Sequence of chain 1.G:
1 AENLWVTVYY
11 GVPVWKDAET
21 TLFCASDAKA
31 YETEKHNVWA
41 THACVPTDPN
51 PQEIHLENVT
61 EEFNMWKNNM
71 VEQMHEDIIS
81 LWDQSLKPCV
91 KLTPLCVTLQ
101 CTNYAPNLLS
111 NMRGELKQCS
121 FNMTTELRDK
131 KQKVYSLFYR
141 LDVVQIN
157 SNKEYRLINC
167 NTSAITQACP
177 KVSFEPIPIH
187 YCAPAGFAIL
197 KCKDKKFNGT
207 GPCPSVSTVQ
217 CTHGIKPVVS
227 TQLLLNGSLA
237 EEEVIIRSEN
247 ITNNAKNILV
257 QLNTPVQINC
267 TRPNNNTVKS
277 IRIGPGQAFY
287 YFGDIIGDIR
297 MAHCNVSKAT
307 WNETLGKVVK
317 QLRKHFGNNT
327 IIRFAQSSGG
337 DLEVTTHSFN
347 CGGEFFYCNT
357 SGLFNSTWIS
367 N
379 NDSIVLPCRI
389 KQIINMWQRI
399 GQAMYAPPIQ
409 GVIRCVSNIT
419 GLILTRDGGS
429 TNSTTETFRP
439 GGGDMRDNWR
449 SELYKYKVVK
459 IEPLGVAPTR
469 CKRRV

The protein below binds the small molecule below.
Small molecule (SMILES): CC(=O)N[C@H]1[C@H](O[C@H]2[C@H](O)[C@@H](NC(C)=O)CO[C@@H]2CO)O[C@H](CO)[C@@H](O)[C@@H]1O

Binding-site contacts:
Ligand atom O7 contacts residue THR273 of chain 1.G at 3.2 Å (h-bond).
Ligand atom O5 contacts residue ASN271 of chain 1.G at 2.3 Å (h-bond).
Ligand atom C8 contacts residue ASN271 of chain 1.G at 3.5 Å.
Ligand atom O7 contacts residue ASN272 of chain 1.G at 2.8 Å (h-bond).
Ligand atom N2 contacts residue ASN272 of chain 1.G at 3.7 Å.
Ligand atom O7 contacts residue ASN271 of chain 1.G at 4.3 Å.
Ligand atom C3 contacts residue ASN271 of chain 1.G at 3.8 Å.
Ligand atom C8 contacts residue ILE291 of chain 1.G at 3.8 Å (hydrophobic).
Ligand atom C8 contacts residue THR273 of chain 1.G at 3.9 Å.
Ligand atom C8 contacts residue ASP290 of chain 1.G at 4.1 Å.
Ligand atom C2 contacts residue ASN272 of chain 1.G at 4.0 Å.
Ligand atom C4 contacts residue ASN271 of chain 1.G at 4.2 Å.
Ligand atom C2 contacts residue ASN271 of chain 1.G at 2.5 Å.
Ligand atom C8 contacts residue ASN272 of chain 1.G at 3.6 Å.
Ligand atom C1 contacts residue ASN271 of chain 1.G at 1.4 Å.
Ligand atom C8 contacts residue ILE292 of chain 1.G at 3.3 Å (hydrophobic).
Ligand atom C7 contacts residue ILE292 of chain 1.G at 4.4 Å (hydrophobic).
Ligand atom N2 contacts residue ASN271 of chain 1.G at 2.6 Å (h-bond).
Ligand atom C7 contacts residue ASN271 of chain 1.G at 3.3 Å.
Ligand atom C5 contacts residue ASN271 of chain 1.G at 3.6 Å.
Ligand atom C7 contacts residue ASN272 of chain 1.G at 3.2 Å.
Ligand atom C7 contacts residue THR273 of chain 1.G at 3.8 Å.